The protein below binds the small molecule below.
Small molecule (SMILES): CCOC(=O)c1cc(O)c(O)c(O)c1

Sequence of chain 1.A:
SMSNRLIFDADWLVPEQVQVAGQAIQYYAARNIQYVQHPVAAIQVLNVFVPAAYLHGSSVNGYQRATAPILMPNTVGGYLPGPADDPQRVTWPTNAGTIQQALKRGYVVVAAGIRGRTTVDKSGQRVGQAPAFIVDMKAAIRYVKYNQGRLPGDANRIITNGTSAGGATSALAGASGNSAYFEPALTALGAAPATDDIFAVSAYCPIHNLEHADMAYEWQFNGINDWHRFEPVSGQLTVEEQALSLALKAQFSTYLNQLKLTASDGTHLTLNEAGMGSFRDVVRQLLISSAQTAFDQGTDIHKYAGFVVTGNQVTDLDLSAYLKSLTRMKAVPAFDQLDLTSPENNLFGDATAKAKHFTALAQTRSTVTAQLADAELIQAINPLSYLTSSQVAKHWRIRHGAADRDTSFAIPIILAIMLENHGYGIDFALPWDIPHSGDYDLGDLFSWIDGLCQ

Binding-site contacts:
Ligand atom O09 contacts residue ILE207 of chain 1.A at 3.5 Å.
Ligand atom O11 contacts residue PHE349 of chain 1.A at 3.8 Å.
Ligand atom O05 contacts residue ALA165 of chain 1.A at 3.4 Å (h-bond).
Ligand atom C12 contacts residue ILE207 of chain 1.A at 4.2 Å (hydrophobic).
Ligand atom C06 contacts residue GLY78 of chain 1.A at 3.7 Å.
Ligand atom C07 contacts residue ILE207 of chain 1.A at 4.0 Å (hydrophobic).
Ligand atom C08 contacts residue GLU358 of chain 1.A at 3.3 Å.
Ligand atom O09 contacts residue TYR79 of chain 1.A at 3.3 Å.
Ligand atom C07 contacts residue GLY78 of chain 1.A at 3.3 Å.
Ligand atom C02 contacts residue SER164 of chain 1.A at 3.9 Å.
Ligand atom O03 contacts residue HIS452 of chain 1.A at 2.7 Å (h-bond).
Ligand atom C06 contacts residue SER164 of chain 1.A at 3.9 Å.
Ligand atom O11 contacts residue ILE207 of chain 1.A at 3.7 Å.
Ligand atom C10 contacts residue GLU358 of chain 1.A at 3.2 Å.
Ligand atom C12 contacts residue LYS344 of chain 1.A at 3.6 Å.
Ligand atom C14 contacts residue HIS452 of chain 1.A at 3.5 Å.
Ligand atom C04 contacts residue SER164 of chain 1.A at 3.2 Å.
Ligand atom C04 contacts residue GLY78 of chain 1.A at 3.1 Å.
Ligand atom C01 contacts residue HIS452 of chain 1.A at 3.9 Å.
Ligand atom C06 contacts residue ILE207 of chain 1.A at 4.2 Å (hydrophobic).
Ligand atom C08 contacts residue GLY78 of chain 1.A at 4.1 Å.
Ligand atom C04 contacts residue HIS452 of chain 1.A at 3.7 Å.
Ligand atom C14 contacts residue ASP422 of chain 1.A at 3.3 Å.
Ligand atom O09 contacts residue GLU358 of chain 1.A at 2.5 Å (salt-bridge).
Ligand atom O11 contacts residue GLU358 of chain 1.A at 2.3 Å (salt-bridge).
Ligand atom O13 contacts residue ASP422 of chain 1.A at 2.6 Å (salt-bridge).
Ligand atom C06 contacts residue HIS452 of chain 1.A at 3.9 Å.
Ligand atom O13 contacts residue LYS344 of chain 1.A at 2.7 Å (salt-bridge).
Ligand atom C02 contacts residue HIS452 of chain 1.A at 3.4 Å.
Ligand atom C10 contacts residue ILE207 of chain 1.A at 3.8 Å (hydrophobic).
Ligand atom O05 contacts residue GLY78 of chain 1.A at 2.4 Å (h-bond).
Ligand atom C12 contacts residue ASP422 of chain 1.A at 3.4 Å.
Ligand atom O11 contacts residue LYS344 of chain 1.A at 2.8 Å (salt-bridge).
Ligand atom C07 contacts residue ALA165 of chain 1.A at 4.2 Å (hydrophobic).
Ligand atom O05 contacts residue SER164 of chain 1.A at 2.9 Å.
Ligand atom C04 contacts residue GLY77 of chain 1.A at 4.1 Å.
Ligand atom O05 contacts residue GLY77 of chain 1.A at 3.3 Å.
Ligand atom C10 contacts residue LYS344 of chain 1.A at 3.7 Å.
Ligand atom C08 contacts residue ILE207 of chain 1.A at 3.7 Å (hydrophobic).
Ligand atom O03 contacts residue SER164 of chain 1.A at 2.9 Å (h-bond).